Sequence of chain 2.A:
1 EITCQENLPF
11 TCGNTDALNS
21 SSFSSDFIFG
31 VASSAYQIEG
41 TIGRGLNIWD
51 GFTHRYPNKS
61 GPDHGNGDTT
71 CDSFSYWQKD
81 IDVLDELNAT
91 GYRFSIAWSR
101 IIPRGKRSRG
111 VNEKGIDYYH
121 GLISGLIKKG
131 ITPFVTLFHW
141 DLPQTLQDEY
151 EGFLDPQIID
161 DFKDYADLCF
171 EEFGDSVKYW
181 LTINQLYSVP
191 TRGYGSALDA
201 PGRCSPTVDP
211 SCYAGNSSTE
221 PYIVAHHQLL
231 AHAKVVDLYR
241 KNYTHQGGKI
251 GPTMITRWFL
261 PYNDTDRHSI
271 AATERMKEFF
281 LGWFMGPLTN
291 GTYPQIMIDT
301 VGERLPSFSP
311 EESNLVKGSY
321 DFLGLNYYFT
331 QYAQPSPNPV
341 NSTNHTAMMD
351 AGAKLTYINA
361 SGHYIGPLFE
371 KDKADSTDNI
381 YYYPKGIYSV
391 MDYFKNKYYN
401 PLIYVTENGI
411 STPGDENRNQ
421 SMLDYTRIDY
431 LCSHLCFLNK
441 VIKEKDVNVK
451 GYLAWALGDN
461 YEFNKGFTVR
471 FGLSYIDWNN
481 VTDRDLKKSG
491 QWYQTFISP

Sequence of chain 1.A:
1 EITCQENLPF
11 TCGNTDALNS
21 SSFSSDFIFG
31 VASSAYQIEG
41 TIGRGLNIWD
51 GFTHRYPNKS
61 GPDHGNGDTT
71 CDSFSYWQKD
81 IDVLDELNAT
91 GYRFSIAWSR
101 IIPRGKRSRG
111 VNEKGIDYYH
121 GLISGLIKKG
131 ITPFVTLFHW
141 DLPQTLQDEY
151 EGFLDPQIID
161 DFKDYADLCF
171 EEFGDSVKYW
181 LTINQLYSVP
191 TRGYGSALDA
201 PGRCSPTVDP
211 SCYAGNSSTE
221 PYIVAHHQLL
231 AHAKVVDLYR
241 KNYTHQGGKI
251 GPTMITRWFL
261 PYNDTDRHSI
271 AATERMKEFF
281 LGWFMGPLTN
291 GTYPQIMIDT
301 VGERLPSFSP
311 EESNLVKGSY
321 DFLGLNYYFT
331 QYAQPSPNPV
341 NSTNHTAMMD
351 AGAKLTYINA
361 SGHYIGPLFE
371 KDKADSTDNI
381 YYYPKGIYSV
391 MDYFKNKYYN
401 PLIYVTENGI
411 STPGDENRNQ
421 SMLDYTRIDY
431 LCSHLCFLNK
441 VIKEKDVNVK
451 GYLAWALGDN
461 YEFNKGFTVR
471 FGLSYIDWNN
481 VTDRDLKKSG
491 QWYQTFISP

This small molecule binds to this protein.
Small molecule (SMILES): CC(=O)N[C@@H]1[C@@H](O)[C@H](O)[C@@H](CO)O[C@H]1O

Binding-site contacts:
Ligand atom C7 contacts residue ASN58 of chain 1.A at 3.8 Å.
Ligand atom O7 contacts residue ASN58 of chain 1.A at 4.2 Å.
Ligand atom C2 contacts residue SO41 of chain 1.S at 4.2 Å.
Ligand atom C3 contacts residue ASN58 of chain 1.A at 3.8 Å.
Ligand atom C5 contacts residue SER211 of chain 1.A at 4.2 Å.
Ligand atom C1 contacts residue SO41 of chain 1.S at 4.0 Å.
Ligand atom O6 contacts residue ILE42 of chain 2.A at 4.5 Å.
Ligand atom C1 contacts residue ASN58 of chain 1.A at 1.5 Å.
Ligand atom C7 contacts residue SO41 of chain 1.S at 3.8 Å.
Ligand atom O4 contacts residue SER211 of chain 1.A at 4.0 Å.
Ligand atom O7 contacts residue SO41 of chain 1.S at 3.5 Å (h-bond).
Ligand atom O5 contacts residue ASN58 of chain 1.A at 2.4 Å (h-bond).
Ligand atom N2 contacts residue SO41 of chain 1.S at 4.1 Å.
Ligand atom C2 contacts residue ASN58 of chain 1.A at 2.7 Å.
Ligand atom N2 contacts residue ASN58 of chain 1.A at 2.9 Å (h-bond).
Ligand atom C4 contacts residue ASN58 of chain 1.A at 4.3 Å.
Ligand atom C6 contacts residue SER211 of chain 1.A at 4.2 Å.
Ligand atom O6 contacts residue SER211 of chain 1.A at 3.9 Å.
Ligand atom C5 contacts residue ASN58 of chain 1.A at 3.7 Å.
Ligand atom O6 contacts residue TYR56 of chain 1.A at 3.6 Å.